Sequence of chain 1.B:
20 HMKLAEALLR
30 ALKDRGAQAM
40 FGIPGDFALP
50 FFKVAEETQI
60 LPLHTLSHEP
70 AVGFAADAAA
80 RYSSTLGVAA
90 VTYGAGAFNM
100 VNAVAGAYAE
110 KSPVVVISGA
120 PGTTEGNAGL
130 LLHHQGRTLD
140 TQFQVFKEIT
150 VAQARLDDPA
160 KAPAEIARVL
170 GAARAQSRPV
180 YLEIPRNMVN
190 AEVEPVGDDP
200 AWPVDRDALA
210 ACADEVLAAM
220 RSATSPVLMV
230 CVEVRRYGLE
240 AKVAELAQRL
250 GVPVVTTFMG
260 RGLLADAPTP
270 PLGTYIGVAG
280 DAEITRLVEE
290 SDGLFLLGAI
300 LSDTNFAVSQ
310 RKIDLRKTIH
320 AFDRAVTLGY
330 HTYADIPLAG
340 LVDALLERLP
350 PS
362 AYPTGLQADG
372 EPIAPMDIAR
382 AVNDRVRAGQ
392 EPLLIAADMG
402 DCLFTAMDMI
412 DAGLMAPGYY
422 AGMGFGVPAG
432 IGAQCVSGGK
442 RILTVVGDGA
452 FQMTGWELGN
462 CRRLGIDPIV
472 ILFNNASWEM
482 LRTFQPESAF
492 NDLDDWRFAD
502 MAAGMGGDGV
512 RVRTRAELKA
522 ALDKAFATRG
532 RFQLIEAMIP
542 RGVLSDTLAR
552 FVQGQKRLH

This small molecule binds to this protein.
Small molecule (SMILES): O=C(O)C(=O)Cc1ccccc1

Binding-site contacts:
Ligand atom C6' contacts residue GLY261 of chain 1.B at 3.7 Å.
Ligand atom C5' contacts residue LEU262 of chain 1.B at 4.2 Å (hydrophobic).
Ligand atom O2 contacts residue MET258 of chain 1.B at 3.8 Å.
Ligand atom C2' contacts residue LEU415 of chain 1.B at 3.5 Å (hydrophobic).
Ligand atom C6' contacts residue LEU262 of chain 1.B at 3.9 Å (hydrophobic).
Ligand atom C3' contacts residue LEU395 of chain 1.B at 4.2 Å (hydrophobic).
Ligand atom C2 contacts residue LEU415 of chain 1.B at 3.2 Å (hydrophobic).
Ligand atom O1 contacts residue MET258 of chain 1.B at 3.5 Å.
Ligand atom C3' contacts residue LEU415 of chain 1.B at 3.9 Å (hydrophobic).
Ligand atom O2 contacts residue ARG235 of chain 1.B at 3.0 Å (salt-bridge).
Ligand atom C1 contacts residue ALA417 of chain 1.B at 4.0 Å (hydrophobic).
Ligand atom C1 contacts residue LEU415 of chain 1.B at 3.8 Å (hydrophobic).
Ligand atom O3 contacts residue ARG260 of chain 1.B at 3.2 Å (salt-bridge).
Ligand atom C1 contacts residue ARG80 of chain 1.B at 3.5 Å.
Ligand atom C2 contacts residue MET258 of chain 1.B at 3.7 Å (hydrophobic).
Ligand atom C3 contacts residue LEU415 of chain 1.B at 3.8 Å (hydrophobic).
Ligand atom C1 contacts residue ARG235 of chain 1.B at 4.0 Å.
Ligand atom C2' contacts residue MET416 of chain 1.B at 4.2 Å (hydrophobic).
Ligand atom C2' contacts residue ARG234 of chain 1.B at 4.0 Å.
Ligand atom O1 contacts residue ARG80 of chain 1.B at 3.0 Å (salt-bridge).
Ligand atom O1 contacts residue LEU415 of chain 1.B at 3.8 Å.
Ligand atom C5' contacts residue LEU415 of chain 1.B at 3.5 Å (hydrophobic).
Ligand atom C2 contacts residue ARG260 of chain 1.B at 4.2 Å.
Ligand atom C5' contacts residue ARG234 of chain 1.B at 3.9 Å.
Ligand atom O3 contacts residue LEU415 of chain 1.B at 2.9 Å (h-bond).
Ligand atom C3' contacts residue ARG234 of chain 1.B at 3.6 Å.
Ligand atom C1' contacts residue LEU415 of chain 1.B at 3.3 Å (hydrophobic).
Ligand atom C6' contacts residue LEU415 of chain 1.B at 3.6 Å (hydrophobic).
Ligand atom C1 contacts residue MET416 of chain 1.B at 3.8 Å (hydrophobic).
Ligand atom C5' contacts residue GLY261 of chain 1.B at 3.3 Å.
Ligand atom C4' contacts residue LEU395 of chain 1.B at 4.0 Å (hydrophobic).
Ligand atom O1 contacts residue ALA417 of chain 1.B at 2.8 Å (h-bond).
Ligand atom O3 contacts residue MET258 of chain 1.B at 2.9 Å (h-bond).
Ligand atom C4' contacts residue GLY414 of chain 1.B at 3.7 Å.
Ligand atom C5' contacts residue GLY414 of chain 1.B at 3.6 Å.
Ligand atom C1 contacts residue MET258 of chain 1.B at 3.7 Å (hydrophobic).
Ligand atom C4' contacts residue ARG234 of chain 1.B at 3.4 Å.
Ligand atom O2 contacts residue ARG80 of chain 1.B at 3.1 Å (salt-bridge).
Ligand atom O1 contacts residue MET416 of chain 1.B at 3.2 Å.
Ligand atom C4' contacts residue LEU415 of chain 1.B at 3.6 Å (hydrophobic).